Sequence of chain 1.A:
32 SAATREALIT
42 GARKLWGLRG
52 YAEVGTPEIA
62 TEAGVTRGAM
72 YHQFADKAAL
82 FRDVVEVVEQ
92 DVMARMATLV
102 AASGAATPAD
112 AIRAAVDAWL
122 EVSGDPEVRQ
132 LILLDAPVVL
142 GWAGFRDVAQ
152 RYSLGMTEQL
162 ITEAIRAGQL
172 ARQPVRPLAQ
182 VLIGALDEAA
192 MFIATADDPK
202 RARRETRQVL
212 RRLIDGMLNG

This small molecule binds to this protein.
Small molecule (SMILES): O=C(CCC(F)(F)F)N1CCC2(CC1)CC(c1ccccc1)=NO2

Binding-site contacts:
Ligand atom C11 contacts residue SER154 of chain 1.A at 3.1 Å.
Ligand atom F1 contacts residue ASP188 of chain 1.A at 3.2 Å.
Ligand atom C14 contacts residue PHE146 of chain 1.A at 3.8 Å (hydrophobic).
Ligand atom F contacts residue ILE133 of chain 1.A at 3.8 Å.
Ligand atom F2 contacts residue PHE146 of chain 1.A at 3.1 Å.
Ligand atom C12 contacts residue SER154 of chain 1.A at 3.5 Å.
Ligand atom N contacts residue MET97 of chain 1.A at 3.4 Å.
Ligand atom C8 contacts residue THR158 of chain 1.A at 3.3 Å.
Ligand atom N1 contacts residue SER154 of chain 1.A at 3.4 Å (h-bond).
Ligand atom C11 contacts residue TRP120 of chain 1.A at 3.8 Å (hydrophobic).
Ligand atom C4 contacts residue THR158 of chain 1.A at 3.8 Å.
Ligand atom F2 contacts residue ILE133 of chain 1.A at 3.2 Å.
Ligand atom C11 contacts residue GLU90 of chain 1.A at 3.8 Å.
Ligand atom N contacts residue TRP120 of chain 1.A at 3.7 Å.
Ligand atom C10 contacts residue TRP120 of chain 1.A at 3.6 Å (hydrophobic).
Ligand atom C12 contacts residue ASP188 of chain 1.A at 3.4 Å.
Ligand atom O contacts residue TRP120 of chain 1.A at 3.4 Å.
Ligand atom F contacts residue LEU134 of chain 1.A at 3.8 Å.
Ligand atom F2 contacts residue ALA150 of chain 1.A at 3.8 Å.
Ligand atom C2 contacts residue LEU187 of chain 1.A at 3.6 Å (hydrophobic).
Ligand atom C7 contacts residue ALA116 of chain 1.A at 3.6 Å (hydrophobic).
Ligand atom C7 contacts residue ILE113 of chain 1.A at 3.6 Å (hydrophobic).
Ligand atom C13 contacts residue GLU90 of chain 1.A at 3.3 Å.
Ligand atom F1 contacts residue PHE146 of chain 1.A at 3.7 Å.
Ligand atom C12 contacts residue TRP120 of chain 1.A at 3.7 Å (hydrophobic).
Ligand atom O1 contacts residue MET94 of chain 1.A at 3.8 Å.
Ligand atom N1 contacts residue TRP120 of chain 1.A at 3.8 Å.
Ligand atom C6 contacts residue VAL117 of chain 1.A at 3.8 Å (hydrophobic).
Ligand atom C15 contacts residue ASP188 of chain 1.A at 3.4 Å.
Ligand atom O1 contacts residue SER154 of chain 1.A at 3.3 Å (h-bond).
Ligand atom C6 contacts residue LEU187 of chain 1.A at 3.7 Å (hydrophobic).
Ligand atom C6 contacts residue ALA116 of chain 1.A at 3.4 Å (hydrophobic).
Ligand atom O1 contacts residue VAL93 of chain 1.A at 3.8 Å.
Ligand atom C3 contacts residue THR158 of chain 1.A at 3.5 Å.
Ligand atom O contacts residue MET97 of chain 1.A at 3.7 Å.
Ligand atom O1 contacts residue GLU90 of chain 1.A at 2.7 Å (salt-bridge).
Ligand atom C4 contacts residue LEU161 of chain 1.A at 3.8 Å (hydrophobic).
Ligand atom F1 contacts residue ALA150 of chain 1.A at 3.1 Å.
Ligand atom F contacts residue TRP120 of chain 1.A at 3.8 Å.
Ligand atom C1 contacts residue LEU187 of chain 1.A at 3.8 Å (hydrophobic).